A protein and the small-molecule ligand that binds it are described below.
Small molecule (SMILES): CC(=O)N[C@@H]1[C@@H](O)[C@H](O)[C@@H](CO)O[C@H]1O

Sequence of chain 52.K:
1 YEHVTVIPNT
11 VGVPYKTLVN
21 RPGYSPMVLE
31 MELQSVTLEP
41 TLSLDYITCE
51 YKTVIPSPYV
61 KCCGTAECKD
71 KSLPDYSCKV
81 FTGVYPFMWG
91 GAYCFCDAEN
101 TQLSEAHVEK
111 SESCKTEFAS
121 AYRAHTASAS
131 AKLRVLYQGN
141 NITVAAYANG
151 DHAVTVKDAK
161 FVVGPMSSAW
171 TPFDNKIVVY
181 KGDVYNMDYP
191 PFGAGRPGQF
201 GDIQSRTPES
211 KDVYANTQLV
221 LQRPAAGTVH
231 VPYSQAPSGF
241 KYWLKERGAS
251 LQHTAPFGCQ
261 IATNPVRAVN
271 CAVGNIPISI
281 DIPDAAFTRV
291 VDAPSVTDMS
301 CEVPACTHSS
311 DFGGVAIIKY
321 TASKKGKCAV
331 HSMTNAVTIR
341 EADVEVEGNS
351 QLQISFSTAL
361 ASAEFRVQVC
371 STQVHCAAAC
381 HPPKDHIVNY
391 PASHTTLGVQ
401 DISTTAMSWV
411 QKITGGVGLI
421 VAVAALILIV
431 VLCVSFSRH

Binding-site contacts:
Ligand atom O6 contacts residue ASN259 of chain 52.L at 4.2 Å.
Ligand atom C1 contacts residue ASN259 of chain 52.L at 1.4 Å.
Ligand atom O5 contacts residue ASN259 of chain 52.L at 2.3 Å (h-bond).
Ligand atom C2 contacts residue ASN259 of chain 52.L at 2.4 Å.
Ligand atom C5 contacts residue ASN259 of chain 52.L at 3.7 Å.
Ligand atom C3 contacts residue ASN259 of chain 52.L at 3.8 Å.
Ligand atom O7 contacts residue ASN259 of chain 52.L at 2.9 Å (h-bond).
Ligand atom C8 contacts residue ASN259 of chain 52.L at 4.4 Å.
Ligand atom C8 contacts residue LYS181 of chain 52.K at 4.3 Å.
Ligand atom O7 contacts residue THR116 of chain 52.K at 3.9 Å.
Ligand atom C7 contacts residue ASN259 of chain 52.L at 3.1 Å.
Ligand atom N2 contacts residue ASN259 of chain 52.L at 2.9 Å (h-bond).
Ligand atom C4 contacts residue ASN259 of chain 52.L at 4.2 Å.
Ligand atom O7 contacts residue LYS181 of chain 52.K at 4.3 Å.

Sequence of chain 52.L:
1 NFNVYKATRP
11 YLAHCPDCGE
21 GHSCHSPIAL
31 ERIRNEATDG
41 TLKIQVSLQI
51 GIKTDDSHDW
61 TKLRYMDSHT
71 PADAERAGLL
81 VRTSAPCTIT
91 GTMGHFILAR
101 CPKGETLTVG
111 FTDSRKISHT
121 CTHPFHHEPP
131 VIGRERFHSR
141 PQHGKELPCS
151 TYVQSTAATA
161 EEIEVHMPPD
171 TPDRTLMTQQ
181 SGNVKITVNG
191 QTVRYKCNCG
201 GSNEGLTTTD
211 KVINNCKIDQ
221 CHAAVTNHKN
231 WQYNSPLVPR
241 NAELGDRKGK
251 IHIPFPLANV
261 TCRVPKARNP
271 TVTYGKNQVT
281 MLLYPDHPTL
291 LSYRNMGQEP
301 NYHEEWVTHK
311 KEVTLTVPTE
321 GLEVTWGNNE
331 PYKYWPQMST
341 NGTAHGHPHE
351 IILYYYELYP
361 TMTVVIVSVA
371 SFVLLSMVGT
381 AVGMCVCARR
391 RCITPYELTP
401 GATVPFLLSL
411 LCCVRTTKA